Sequence of chain 1.A:
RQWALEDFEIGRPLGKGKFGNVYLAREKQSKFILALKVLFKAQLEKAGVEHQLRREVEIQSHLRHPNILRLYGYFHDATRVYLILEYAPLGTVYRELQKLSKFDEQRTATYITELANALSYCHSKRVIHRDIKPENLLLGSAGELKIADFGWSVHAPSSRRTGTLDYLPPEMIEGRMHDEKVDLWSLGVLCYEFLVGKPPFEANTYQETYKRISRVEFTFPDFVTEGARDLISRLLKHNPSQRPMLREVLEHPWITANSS

This protein binds this small molecule.
Small molecule (SMILES): Cc1c(C(=O)NS(=O)(=O)C2CC2)cc(-c2ccc(Cl)c(Oc3ccccn3)c2)c2cc[nH]c12

Binding-site contacts:
Ligand atom C8 contacts residue ARG56 of chain 1.A at 3.8 Å.
Ligand atom O3 contacts residue HIS78 of chain 1.A at 3.7 Å.
Ligand atom C7 contacts residue ARG56 of chain 1.A at 3.5 Å.
Ligand atom N1 contacts residue GLU47 of chain 1.A at 2.6 Å (salt-bridge).
Ligand atom N1 contacts residue LYS43 of chain 1.A at 3.6 Å.
Ligand atom C19 contacts residue GLU47 of chain 1.A at 3.4 Å.
Ligand atom C12 contacts residue HIS78 of chain 1.A at 3.3 Å.
Ligand atom O contacts residue VAL83 of chain 1.A at 3.5 Å.
Ligand atom C19 contacts residue LYS43 of chain 1.A at 3.6 Å.
Ligand atom C14 contacts residue ARG56 of chain 1.A at 3.9 Å.
Ligand atom C1 contacts residue GLU47 of chain 1.A at 3.5 Å.
Ligand atom C6 contacts residue ARG56 of chain 1.A at 3.7 Å.
Ligand atom C10 contacts residue TYR76 of chain 1.A at 3.2 Å (hydrophobic).
Ligand atom C16 contacts residue LYS43 of chain 1.A at 3.8 Å.
Ligand atom N contacts residue ARG56 of chain 1.A at 3.5 Å (salt-bridge).
Ligand atom C19 contacts residue SO41 of chain 1.K at 3.8 Å.
Ligand atom N contacts residue TYR76 of chain 1.A at 3.5 Å.
Ligand atom C2 contacts residue LYS43 of chain 1.A at 3.4 Å.
Ligand atom C11 contacts residue TYR76 of chain 1.A at 2.9 Å (hydrophobic).
Ligand atom C18 contacts residue GLU47 of chain 1.A at 3.7 Å.
Ligand atom C13 contacts residue TYR76 of chain 1.A at 3.2 Å (hydrophobic).
Ligand atom C21 contacts residue HIS78 of chain 1.A at 3.6 Å.
Ligand atom C14 contacts residue TYR76 of chain 1.A at 3.5 Å (hydrophobic).
Ligand atom O1 contacts residue LYS43 of chain 1.A at 3.0 Å (salt-bridge).
Ligand atom C1 contacts residue LYS43 of chain 1.A at 3.5 Å.
Ligand atom C15 contacts residue VAL83 of chain 1.A at 3.7 Å (hydrophobic).
Ligand atom C contacts residue GLU47 of chain 1.A at 2.8 Å.
Ligand atom C11 contacts residue HIS78 of chain 1.A at 2.9 Å.
Ligand atom C contacts residue LYS43 of chain 1.A at 3.9 Å.
Ligand atom C4 contacts residue LYS43 of chain 1.A at 3.7 Å.
Ligand atom C9 contacts residue VAL83 of chain 1.A at 3.7 Å (hydrophobic).
Ligand atom O contacts residue TYR76 of chain 1.A at 3.7 Å.
Ligand atom C3 contacts residue LYS43 of chain 1.A at 3.5 Å.
Ligand atom C5 contacts residue ARG56 of chain 1.A at 3.9 Å.
Ligand atom O contacts residue HIS78 of chain 1.A at 3.8 Å.
Ligand atom C11 contacts residue PHE77 of chain 1.A at 3.9 Å (hydrophobic).
Ligand atom C10 contacts residue HIS78 of chain 1.A at 3.3 Å.
Ligand atom C20 contacts residue LYS43 of chain 1.A at 3.3 Å.
Ligand atom C12 contacts residue TYR76 of chain 1.A at 2.9 Å (hydrophobic).
Ligand atom C18 contacts residue LYS43 of chain 1.A at 3.5 Å.